Binding-site contacts:
Ligand atom OP2 contacts residue LYS57 of chain 11.C at 3.0 Å (salt-bridge).
Ligand atom O5' contacts residue LYS57 of chain 11.C at 2.8 Å (salt-bridge).
Ligand atom OP2 contacts residue LYS89 of chain 11.C at 3.5 Å (salt-bridge).
Ligand atom N7 contacts residue TYR85 of chain 16.C at 3.8 Å.
Ligand atom N7 contacts residue LYS61 of chain 16.C at 3.4 Å.
Ligand atom O3' contacts residue SER51 of chain 11.C at 3.3 Å (h-bond).
Ligand atom OP1 contacts residue LYS57 of chain 11.C at 2.9 Å.
Ligand atom O4' contacts residue LYS61 of chain 16.C at 3.7 Å.
Ligand atom O5' contacts residue ARG49 of chain 11.C at 3.6 Å (salt-bridge).
Ligand atom N1 contacts residue THR59 of chain 16.C at 3.4 Å.
Ligand atom P contacts residue ARG49 of chain 11.C at 3.7 Å.
Ligand atom OP2 contacts residue LYS57 of chain 11.C at 3.5 Å (salt-bridge).
Ligand atom OP1 contacts residue SER51 of chain 11.C at 2.7 Å (h-bond).
Ligand atom N7 contacts residue THR45 of chain 16.C at 2.7 Å (h-bond).
Ligand atom O3' contacts residue ARG49 of chain 11.C at 3.6 Å (salt-bridge).
Ligand atom C2 contacts residue SER47 of chain 16.C at 3.2 Å.
Ligand atom N6 contacts residue CYS46 of chain 16.C at 3.6 Å (h-bond).
Ligand atom N6 contacts residue THR59 of chain 16.C at 2.7 Å (h-bond).
Ligand atom C6 contacts residue THR45 of chain 16.C at 3.4 Å.
Ligand atom C5' contacts residue LYS57 of chain 11.C at 3.8 Å.
Ligand atom C8 contacts residue LYS61 of chain 16.C at 3.6 Å.
Ligand atom OP2 contacts residue SER51 of chain 11.C at 3.3 Å (h-bond).
Ligand atom O5' contacts residue LYS89 of chain 11.C at 3.2 Å (salt-bridge).
Ligand atom OP1 contacts residue ASN55 of chain 11.C at 3.0 Å (h-bond).
Ligand atom P contacts residue SER51 of chain 11.C at 3.2 Å.
Ligand atom C5 contacts residue THR45 of chain 16.C at 3.4 Å.
Ligand atom OP2 contacts residue THR91 of chain 11.C at 3.7 Å.
Ligand atom OP1 contacts residue SER52 of chain 11.C at 3.1 Å.
Ligand atom N1 contacts residue SER47 of chain 16.C at 2.7 Å (h-bond).
Ligand atom OP1 contacts residue ASN55 of chain 11.C at 3.2 Å.
Ligand atom OP2 contacts residue TYR85 of chain 16.C at 2.6 Å (h-bond).
Ligand atom N9 contacts residue LYS61 of chain 16.C at 3.8 Å.
Ligand atom C4' contacts residue ARG49 of chain 11.C at 3.6 Å.
Ligand atom C5' contacts residue ARG49 of chain 11.C at 2.6 Å.
Ligand atom N6 contacts residue THR45 of chain 16.C at 2.8 Å (h-bond).
Ligand atom OP1 contacts residue ARG49 of chain 11.C at 2.6 Å (salt-bridge).
Ligand atom OP2 contacts residue LYS43 of chain 16.C at 2.7 Å (salt-bridge).
Ligand atom OP1 contacts residue LYS89 of chain 11.C at 3.5 Å (salt-bridge).
Ligand atom P contacts residue LYS57 of chain 11.C at 3.1 Å.
Ligand atom C6 contacts residue THR59 of chain 16.C at 3.5 Å.

Sequence of chain 11.C:
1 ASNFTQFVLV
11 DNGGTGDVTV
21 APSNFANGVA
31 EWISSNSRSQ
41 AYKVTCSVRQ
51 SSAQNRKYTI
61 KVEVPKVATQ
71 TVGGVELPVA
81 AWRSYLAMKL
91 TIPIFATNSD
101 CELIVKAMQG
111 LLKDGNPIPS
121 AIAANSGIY

The protein below binds the small molecule below.
Small molecule (SMILES): Nc1ccn([C@@H]2O[C@H](CO[P](=O)(O)O[C@H]3[C@@H](O)[C@H](n4cnc5c(N)ncnc54)O[C@@H]3CO[P](=O)(O)O[C@H]3[C@@H](O)[C@H](n4cnc5c(=O)nc(N)[nH]c54)O[C@@H]3CO[P](=O)(O)O[C@H]3[C@@H](O)[C@H](n4cnc5c(N)ncnc54)O[C@@H]3CO[P](=O)(O)O[C@H]3[C@@H](O)[C@H](n4cnc5c(N)ncnc54)O[C@@H]3CO[P](=O)(O)O[C@H]3[C@@H](O)[C@H](n4ccc(=O)[nH]c4=O)O[C@@H]3CO[P](=O)(O)O[C@H]3[C@@H](O)[C@H](n4ccc(N)nc4=O)O[C@@H]3CO[P](=O)(O)O[C@H]3[C@@H](O)[C@H](n4ccc(=O)[nH]c4=O)O[C@@H]3CO[P](=O)(O)O[C@H]3[C@@H](O)[C@H](n4cnc5c(=O)nc(N)[nH]c54)O[C@@H]3CO)[C@@H](O)[C@H]2O)c(=O)n1

Sequence of chain 16.C:
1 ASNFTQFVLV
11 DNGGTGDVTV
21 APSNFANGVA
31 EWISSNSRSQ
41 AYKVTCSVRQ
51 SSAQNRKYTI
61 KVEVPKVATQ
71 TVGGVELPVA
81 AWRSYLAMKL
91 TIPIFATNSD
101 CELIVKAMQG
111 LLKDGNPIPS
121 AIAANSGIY